Binding-site contacts:
Ligand atom N contacts residue GLN8 of chain 2.C at 4.4 Å.
Ligand atom C contacts residue VAL9 of chain 2.C at 4.4 Å (hydrophobic).
Ligand atom OXT contacts residue VAL9 of chain 2.C at 3.4 Å.
Ligand atom N contacts residue PHE7 of chain 2.C at 3.3 Å (h-bond).
Ligand atom CA contacts residue PHE7 of chain 2.C at 4.5 Å (hydrophobic).

Sequence of chain 2.C:
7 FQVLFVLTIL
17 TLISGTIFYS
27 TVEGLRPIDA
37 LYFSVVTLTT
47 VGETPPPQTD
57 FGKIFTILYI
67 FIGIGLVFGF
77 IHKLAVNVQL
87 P

A protein and the small-molecule ligand that binds it are described below.
Small molecule (SMILES): NCC(=O)O